Sequence of chain 1.A:
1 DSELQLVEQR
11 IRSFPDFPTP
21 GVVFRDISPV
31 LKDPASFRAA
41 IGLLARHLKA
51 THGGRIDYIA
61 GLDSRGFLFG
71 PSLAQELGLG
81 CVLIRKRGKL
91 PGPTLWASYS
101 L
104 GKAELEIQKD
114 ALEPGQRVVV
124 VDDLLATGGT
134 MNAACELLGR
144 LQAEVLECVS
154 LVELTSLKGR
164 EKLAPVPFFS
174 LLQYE

Sequence of chain 1.B:
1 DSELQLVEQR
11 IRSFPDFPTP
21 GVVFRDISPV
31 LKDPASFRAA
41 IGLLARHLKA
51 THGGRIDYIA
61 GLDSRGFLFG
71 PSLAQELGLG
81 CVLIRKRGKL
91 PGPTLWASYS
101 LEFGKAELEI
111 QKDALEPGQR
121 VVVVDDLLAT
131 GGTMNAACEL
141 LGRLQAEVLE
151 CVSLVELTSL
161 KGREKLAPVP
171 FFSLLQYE

Binding-site contacts:
Ligand atom C1 contacts residue ARG65 of chain 1.B at 3.5 Å.
Ligand atom PB contacts residue MG1 of chain 1.E at 3.2 Å.
Ligand atom O2A contacts residue LYS86 of chain 1.B at 3.4 Å (salt-bridge).
Ligand atom O1A contacts residue LYS89 of chain 1.A at 2.8 Å (salt-bridge).
Ligand atom O1B contacts residue LYS89 of chain 1.A at 3.3 Å.
Ligand atom P contacts residue THR130 of chain 1.B at 3.5 Å.
Ligand atom PA contacts residue MG1 of chain 1.E at 3.4 Å.
Ligand atom O2 contacts residue MG1 of chain 1.E at 2.2 Å.
Ligand atom O3P contacts residue ALA129 of chain 1.B at 3.4 Å.
Ligand atom C2 contacts residue MG1 of chain 1.E at 2.9 Å.
Ligand atom O1P contacts residue THR130 of chain 1.B at 3.2 Å (h-bond).
Ligand atom O2A contacts residue LEU101 of chain 1.B at 3.4 Å.
Ligand atom C5 contacts residue LEU127 of chain 1.B at 3.4 Å (hydrophobic).
Ligand atom O1B contacts residue ARG85 of chain 1.A at 2.8 Å (salt-bridge).
Ligand atom O3B contacts residue ARG65 of chain 1.B at 3.2 Å (salt-bridge).
Ligand atom C2 contacts residue ASP126 of chain 1.B at 3.3 Å.
Ligand atom O1P contacts residue GLY131 of chain 1.B at 2.8 Å (h-bond).
Ligand atom O2P contacts residue THR133 of chain 1.B at 2.7 Å (h-bond).
Ligand atom O3B contacts residue MG1 of chain 1.E at 2.0 Å.
Ligand atom O1P contacts residue ALA129 of chain 1.B at 2.9 Å (h-bond).
Ligand atom C3 contacts residue MG1 of chain 1.E at 3.1 Å.
Ligand atom O1 contacts residue MG1 of chain 1.E at 2.3 Å.
Ligand atom O3 contacts residue ASP125 of chain 1.B at 2.5 Å (salt-bridge).
Ligand atom O3P contacts residue THR130 of chain 1.B at 2.6 Å (h-bond).
Ligand atom O3 contacts residue MG1 of chain 1.E at 2.2 Å.
Ligand atom O3B contacts residue SER64 of chain 1.B at 3.0 Å (h-bond).
Ligand atom C3 contacts residue LEU127 of chain 1.B at 3.5 Å (hydrophobic).
Ligand atom O1B contacts residue ARG65 of chain 1.B at 2.8 Å (salt-bridge).
Ligand atom O2B contacts residue ARG85 of chain 1.A at 2.9 Å (salt-bridge).
Ligand atom O2 contacts residue ARG65 of chain 1.B at 3.3 Å.
Ligand atom C4 contacts residue THR133 of chain 1.B at 3.6 Å.
Ligand atom O2B contacts residue SER64 of chain 1.B at 3.2 Å (h-bond).
Ligand atom O2P contacts residue GLY132 of chain 1.B at 3.5 Å (h-bond).
Ligand atom O3A contacts residue LYS86 of chain 1.B at 3.5 Å (salt-bridge).
Ligand atom C2 contacts residue ARG65 of chain 1.B at 3.2 Å.
Ligand atom O3A contacts residue LYS89 of chain 1.A at 3.5 Å (salt-bridge).
Ligand atom C1 contacts residue MG1 of chain 1.E at 3.1 Å.
Ligand atom O3A contacts residue MG1 of chain 1.E at 3.3 Å.
Ligand atom O2 contacts residue ASP126 of chain 1.B at 2.6 Å (salt-bridge).
Ligand atom C3 contacts residue ASP125 of chain 1.B at 3.2 Å.

This protein binds this small molecule.
Small molecule (SMILES): O=P(O)(O)OC[C@H]1O[C@H](O[P](=O)(O)OP(=O)(O)O)[C@H](O)[C@@H]1O